Binding-site contacts:
Ligand atom N2 contacts residue ASN127 of chain 1.A at 2.9 Å (h-bond).
Ligand atom C2 contacts residue ASN127 of chain 1.A at 2.5 Å.
Ligand atom O6 contacts residue LYS117 of chain 1.A at 3.9 Å.
Ligand atom C1 contacts residue ASN115 of chain 1.A at 3.8 Å.
Ligand atom C4 contacts residue ASN127 of chain 1.A at 4.3 Å.
Ligand atom O5 contacts residue ASN127 of chain 1.A at 2.4 Å (h-bond).
Ligand atom C5 contacts residue ASN115 of chain 1.A at 4.5 Å.
Ligand atom N2 contacts residue HIS44 of chain 1.A at 3.9 Å.
Ligand atom O5 contacts residue ASN115 of chain 1.A at 3.7 Å.
Ligand atom C5 contacts residue ASN127 of chain 1.A at 3.7 Å.
Ligand atom O7 contacts residue ASN127 of chain 1.A at 3.8 Å.
Ligand atom C6 contacts residue LYS117 of chain 1.A at 4.4 Å.
Ligand atom C3 contacts residue ASN127 of chain 1.A at 3.8 Å.
Ligand atom C7 contacts residue HIS44 of chain 1.A at 4.3 Å.
Ligand atom C7 contacts residue ASN127 of chain 1.A at 3.5 Å.
Ligand atom O6 contacts residue ASN115 of chain 1.A at 4.2 Å.
Ligand atom C1 contacts residue ASN127 of chain 1.A at 1.4 Å.
Ligand atom C8 contacts residue ASN127 of chain 1.A at 4.1 Å.
Ligand atom C8 contacts residue HIS44 of chain 1.A at 3.5 Å.

Sequence of chain 1.A:
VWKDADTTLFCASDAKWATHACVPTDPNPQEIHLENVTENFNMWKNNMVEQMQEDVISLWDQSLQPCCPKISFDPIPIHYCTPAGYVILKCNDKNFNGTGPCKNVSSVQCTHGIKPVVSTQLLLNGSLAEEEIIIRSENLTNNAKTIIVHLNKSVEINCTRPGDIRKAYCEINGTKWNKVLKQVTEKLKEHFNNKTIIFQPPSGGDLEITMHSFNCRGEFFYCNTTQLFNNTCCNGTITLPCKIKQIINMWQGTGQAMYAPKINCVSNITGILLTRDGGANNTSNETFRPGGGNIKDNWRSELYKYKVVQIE

The protein below binds the small molecule below.
Small molecule (SMILES): CC(=O)N[C@@H]1[C@@H](O)[C@H](O)[C@@H](CO)O[C@H]1O